Sequence of chain 1.D:
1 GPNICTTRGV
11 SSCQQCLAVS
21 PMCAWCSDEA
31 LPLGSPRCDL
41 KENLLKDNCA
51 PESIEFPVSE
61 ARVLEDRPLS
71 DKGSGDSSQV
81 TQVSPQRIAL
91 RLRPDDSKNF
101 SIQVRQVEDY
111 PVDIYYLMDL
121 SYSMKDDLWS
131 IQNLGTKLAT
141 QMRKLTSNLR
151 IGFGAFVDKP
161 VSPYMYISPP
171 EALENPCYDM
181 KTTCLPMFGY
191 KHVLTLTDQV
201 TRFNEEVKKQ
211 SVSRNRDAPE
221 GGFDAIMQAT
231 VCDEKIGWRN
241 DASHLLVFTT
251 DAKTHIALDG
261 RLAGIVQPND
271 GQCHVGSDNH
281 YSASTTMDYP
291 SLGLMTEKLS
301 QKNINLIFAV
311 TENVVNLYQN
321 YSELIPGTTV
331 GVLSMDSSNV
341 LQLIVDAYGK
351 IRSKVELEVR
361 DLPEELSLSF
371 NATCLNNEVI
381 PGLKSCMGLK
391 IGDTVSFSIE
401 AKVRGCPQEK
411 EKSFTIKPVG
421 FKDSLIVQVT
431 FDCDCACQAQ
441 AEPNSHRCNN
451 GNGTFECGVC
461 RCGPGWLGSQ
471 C

Binding-site contacts:
Ligand atom C6 contacts residue ARG281 of chain 1.C at 3.7 Å.
Ligand atom C1 contacts residue ASN320 of chain 1.D at 1.4 Å.
Ligand atom C4 contacts residue ASN320 of chain 1.D at 4.1 Å.
Ligand atom C3 contacts residue ASN320 of chain 1.D at 3.6 Å.
Ligand atom O6 contacts residue ARG281 of chain 1.C at 3.9 Å.
Ligand atom C7 contacts residue LEU317 of chain 1.D at 4.4 Å (hydrophobic).
Ligand atom C7 contacts residue ASN320 of chain 1.D at 3.1 Å.
Ligand atom C8 contacts residue LEU317 of chain 1.D at 4.1 Å (hydrophobic).
Ligand atom C1 contacts residue ASN316 of chain 1.D at 4.2 Å.
Ligand atom C8 contacts residue ASN316 of chain 1.D at 4.2 Å.
Ligand atom O5 contacts residue ASN320 of chain 1.D at 2.4 Å (h-bond).
Ligand atom O7 contacts residue TRP262 of chain 1.C at 4.3 Å.
Ligand atom C2 contacts residue ASN320 of chain 1.D at 2.2 Å.
Ligand atom N2 contacts residue ASN316 of chain 1.D at 3.9 Å.
Ligand atom O6 contacts residue ARG281 of chain 1.C at 3.0 Å.
Ligand atom N2 contacts residue ASN320 of chain 1.D at 2.6 Å (h-bond).
Ligand atom O7 contacts residue LEU317 of chain 1.D at 4.5 Å.
Ligand atom O7 contacts residue MET285 of chain 1.C at 3.5 Å.
Ligand atom C7 contacts residue ASN316 of chain 1.D at 4.2 Å.
Ligand atom C5 contacts residue ASN320 of chain 1.D at 3.6 Å.
Ligand atom C6 contacts residue ARG281 of chain 1.C at 3.6 Å.
Ligand atom O7 contacts residue ASN320 of chain 1.D at 3.0 Å (h-bond).
Ligand atom C8 contacts residue TRP262 of chain 1.C at 4.1 Å (hydrophobic).

This small molecule binds to this protein.
Small molecule (SMILES): CC(=O)N[C@H]1[C@H](O[C@H]2[C@H](O)[C@@H](NC(C)=O)CO[C@@H]2CO)O[C@H](CO)[C@@H](O[C@@H]2O[C@H](CO)[C@@H](O)[C@H](O[C@H]3O[C@H](CO)[C@@H](O)[C@H](O)[C@@H]3O)[C@@H]2O)[C@@H]1O

Sequence of chain 1.C:
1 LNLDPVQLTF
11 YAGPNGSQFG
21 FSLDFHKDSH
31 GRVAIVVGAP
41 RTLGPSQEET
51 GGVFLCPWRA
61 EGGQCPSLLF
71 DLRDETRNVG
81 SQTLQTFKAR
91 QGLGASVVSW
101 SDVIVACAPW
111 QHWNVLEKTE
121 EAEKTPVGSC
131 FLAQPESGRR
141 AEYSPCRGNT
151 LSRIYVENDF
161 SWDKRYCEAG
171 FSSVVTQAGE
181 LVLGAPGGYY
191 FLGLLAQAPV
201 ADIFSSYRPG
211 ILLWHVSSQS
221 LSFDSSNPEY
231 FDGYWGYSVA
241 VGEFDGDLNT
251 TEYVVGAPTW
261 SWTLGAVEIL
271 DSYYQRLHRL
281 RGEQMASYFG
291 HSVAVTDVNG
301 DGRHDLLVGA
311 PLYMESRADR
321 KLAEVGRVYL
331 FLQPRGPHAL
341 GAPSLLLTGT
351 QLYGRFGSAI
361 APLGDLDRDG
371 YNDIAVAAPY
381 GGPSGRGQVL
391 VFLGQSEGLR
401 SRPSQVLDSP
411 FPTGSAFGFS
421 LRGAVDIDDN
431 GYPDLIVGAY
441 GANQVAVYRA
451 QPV